Binding-site contacts:
Ligand atom O4 contacts residue VAL296 of chain 52.E at 4.2 Å.
Ligand atom O10 contacts residue ASN293 of chain 52.E at 3.8 Å.
Ligand atom C7 contacts residue TYR72 of chain 52.E at 4.2 Å (hydrophobic).
Ligand atom C3 contacts residue GLY78 of chain 52.E at 4.2 Å.
Ligand atom C10 contacts residue TYR72 of chain 52.E at 4.2 Å (hydrophobic).
Ligand atom C6 contacts residue TYR72 of chain 52.E at 3.5 Å (hydrophobic).
Ligand atom O4 contacts residue GLY78 of chain 52.E at 3.1 Å.
Ligand atom O1A contacts residue ARG77 of chain 52.E at 3.1 Å (salt-bridge).
Ligand atom C4 contacts residue TYR72 of chain 52.E at 3.2 Å (hydrophobic).
Ligand atom O1A contacts residue TYR72 of chain 52.E at 3.4 Å.
Ligand atom O6 contacts residue ARG77 of chain 52.E at 4.0 Å.
Ligand atom C11 contacts residue ASP85 of chain 52.A at 3.8 Å.
Ligand atom C1 contacts residue TYR72 of chain 52.E at 3.7 Å (hydrophobic).
Ligand atom O4 contacts residue TYR72 of chain 52.E at 3.9 Å.
Ligand atom C5 contacts residue ASN93 of chain 52.E at 4.3 Å.
Ligand atom O1A contacts residue GLY78 of chain 52.E at 3.6 Å (h-bond).
Ligand atom N5 contacts residue TYR72 of chain 52.E at 3.2 Å (h-bond).
Ligand atom C5 contacts residue TYR72 of chain 52.E at 3.5 Å (hydrophobic).
Ligand atom C6 contacts residue ASN93 of chain 52.E at 3.5 Å.
Ligand atom C3 contacts residue HIS298 of chain 52.E at 3.6 Å.
Ligand atom O8 contacts residue TYR72 of chain 52.E at 3.2 Å (h-bond).
Ligand atom C4 contacts residue GLY78 of chain 52.E at 3.4 Å.
Ligand atom O6 contacts residue THR94 of chain 52.E at 3.7 Å.
Ligand atom O1B contacts residue ARG77 of chain 52.E at 2.8 Å (salt-bridge).
Ligand atom O3 contacts residue VAL296 of chain 52.E at 4.2 Å.
Ligand atom C4 contacts residue HIS298 of chain 52.E at 3.7 Å.
Ligand atom O3 contacts residue GLY78 of chain 52.E at 3.6 Å.
Ligand atom O4 contacts residue THR291 of chain 52.E at 3.4 Å.
Ligand atom O10 contacts residue THR291 of chain 52.E at 4.0 Å.
Ligand atom O4 contacts residue HIS298 of chain 52.E at 3.1 Å (h-bond).
Ligand atom O1B contacts residue TYR72 of chain 52.E at 3.7 Å.
Ligand atom C1 contacts residue ARG77 of chain 52.E at 3.4 Å.
Ligand atom C8 contacts residue TYR72 of chain 52.E at 4.2 Å (hydrophobic).
Ligand atom O6 contacts residue ASN93 of chain 52.E at 2.8 Å (h-bond).
Ligand atom C3 contacts residue VAL296 of chain 52.E at 3.5 Å (hydrophobic).
Ligand atom O4 contacts residue ILE79 of chain 52.E at 3.4 Å (h-bond).
Ligand atom C3 contacts residue GLY78 of chain 52.E at 4.1 Å.
Ligand atom O6 contacts residue GLY78 of chain 52.E at 3.8 Å.
Ligand atom C2 contacts residue GLY78 of chain 52.E at 4.2 Å.
Ligand atom C4 contacts residue ARG77 of chain 52.E at 4.2 Å.

Sequence of chain 52.E:
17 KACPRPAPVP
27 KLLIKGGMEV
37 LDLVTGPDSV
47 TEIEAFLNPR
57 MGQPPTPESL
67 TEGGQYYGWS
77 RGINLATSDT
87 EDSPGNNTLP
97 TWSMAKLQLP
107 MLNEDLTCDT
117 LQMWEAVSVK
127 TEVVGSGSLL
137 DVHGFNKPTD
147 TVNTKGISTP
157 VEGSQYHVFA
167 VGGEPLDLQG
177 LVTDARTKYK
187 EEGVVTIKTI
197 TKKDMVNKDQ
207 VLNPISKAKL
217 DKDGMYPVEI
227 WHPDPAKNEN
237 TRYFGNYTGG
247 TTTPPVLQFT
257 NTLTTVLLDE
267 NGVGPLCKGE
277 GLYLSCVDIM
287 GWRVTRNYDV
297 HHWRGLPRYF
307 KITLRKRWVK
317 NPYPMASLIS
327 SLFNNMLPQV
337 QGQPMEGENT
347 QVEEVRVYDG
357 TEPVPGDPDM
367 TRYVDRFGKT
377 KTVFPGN

Sequence of chain 52.A:
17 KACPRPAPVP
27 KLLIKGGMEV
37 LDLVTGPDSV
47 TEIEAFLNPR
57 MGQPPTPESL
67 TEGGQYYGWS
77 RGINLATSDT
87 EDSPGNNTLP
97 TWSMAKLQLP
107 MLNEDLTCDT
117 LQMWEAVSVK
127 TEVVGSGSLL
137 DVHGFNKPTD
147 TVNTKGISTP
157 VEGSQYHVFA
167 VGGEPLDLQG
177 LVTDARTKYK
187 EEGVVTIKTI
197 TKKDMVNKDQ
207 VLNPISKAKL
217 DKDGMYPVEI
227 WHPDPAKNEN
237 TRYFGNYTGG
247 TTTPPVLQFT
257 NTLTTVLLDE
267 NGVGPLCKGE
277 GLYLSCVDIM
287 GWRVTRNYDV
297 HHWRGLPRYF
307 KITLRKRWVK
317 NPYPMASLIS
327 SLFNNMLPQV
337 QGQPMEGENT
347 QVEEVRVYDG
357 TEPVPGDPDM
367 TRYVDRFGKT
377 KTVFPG

The protein below binds the small molecule below.
Small molecule (SMILES): CC(=O)N[C@H]1[C@H]([C@H](O)[C@H](O)CO)O[C@@](O[C@H]2[C@@H](O)[C@@H](CO)O[C@@H](O[C@H]3[C@H](O)[C@@H](O)[C@H](O)O[C@@H]3CO)[C@@H]2O)(C(=O)O)C[C@@H]1O